This protein binds this small molecule.
Small molecule (SMILES): CC(C)CCC[C@@H](C)[C@H]1CC[C@H]2[C@@H]3CC=C4C[C@@H](OC(=O)CCC(=O)O)CC[C@]4(C)[C@H]3CC[C@]12C

Binding-site contacts:
Ligand atom CAO contacts residue LEU492 of chain 1.C at 4.3 Å (hydrophobic).
Ligand atom CAY contacts residue ASN499 of chain 1.C at 4.4 Å.
Ligand atom CAK contacts residue PHE496 of chain 1.C at 3.6 Å (hydrophobic).
Ligand atom CAQ contacts residue PHE496 of chain 1.C at 3.6 Å (hydrophobic).
Ligand atom CAA contacts residue LEU528 of chain 1.A at 3.8 Å (hydrophobic).
Ligand atom CBA contacts residue LEU528 of chain 1.A at 4.1 Å (hydrophobic).
Ligand atom CAP contacts residue PHE496 of chain 1.C at 4.4 Å (hydrophobic).
Ligand atom CAB contacts residue CYS524 of chain 1.A at 3.9 Å (hydrophobic).
Ligand atom OAH contacts residue TYR315 of chain 1.C at 2.4 Å (h-bond).
Ligand atom CAN contacts residue LEU528 of chain 1.A at 3.7 Å (hydrophobic).
Ligand atom CAL contacts residue TYR315 of chain 1.C at 4.3 Å (hydrophobic).
Ligand atom OAG contacts residue ASN499 of chain 1.C at 4.0 Å.
Ligand atom OAW contacts residue ALA498 of chain 1.C at 4.2 Å.
Ligand atom CAP contacts residue LEU525 of chain 1.A at 3.9 Å (hydrophobic).
Ligand atom CAV contacts residue PHE366 of chain 1.C at 4.3 Å (hydrophobic).
Ligand atom CAX contacts residue TYR315 of chain 1.C at 3.1 Å (hydrophobic).
Ligand atom CAE contacts residue LEU374 of chain 1.C at 3.9 Å (hydrophobic).
Ligand atom OAF contacts residue ALA498 of chain 1.C at 4.3 Å.
Ligand atom CAX contacts residue ALA498 of chain 1.C at 4.3 Å (hydrophobic).
Ligand atom CAD contacts residue PHE366 of chain 1.C at 4.3 Å (hydrophobic).
Ligand atom CAE contacts residue LEU492 of chain 1.C at 4.4 Å (hydrophobic).
Ligand atom CAB contacts residue LEU528 of chain 1.A at 4.3 Å (hydrophobic).
Ligand atom CAJ contacts residue LEU528 of chain 1.A at 4.3 Å (hydrophobic).
Ligand atom CAQ contacts residue LEU492 of chain 1.C at 4.3 Å (hydrophobic).
Ligand atom CAN contacts residue LEU525 of chain 1.A at 4.5 Å (hydrophobic).
Ligand atom OAG contacts residue ALA498 of chain 1.C at 4.2 Å.
Ligand atom OAF contacts residue ARG639 of chain 1.C at 4.0 Å.
Ligand atom CAD contacts residue THR370 of chain 1.C at 3.7 Å.
Ligand atom CAK contacts residue LEU495 of chain 1.C at 3.9 Å (hydrophobic).
Ligand atom CAM contacts residue ALA498 of chain 1.C at 3.3 Å (hydrophobic).
Ligand atom CBG contacts residue PHE496 of chain 1.C at 4.2 Å (hydrophobic).
Ligand atom CAP contacts residue LEU492 of chain 1.C at 4.0 Å (hydrophobic).
Ligand atom CAI contacts residue PHE496 of chain 1.C at 4.3 Å (hydrophobic).
Ligand atom CAI contacts residue LEU495 of chain 1.C at 3.4 Å (hydrophobic).
Ligand atom CAZ contacts residue LEU495 of chain 1.C at 4.4 Å (hydrophobic).
Ligand atom OAF contacts residue TYR315 of chain 1.C at 3.5 Å (h-bond).
Ligand atom CAY contacts residue ALA498 of chain 1.C at 3.7 Å (hydrophobic).
Ligand atom CAL contacts residue ALA498 of chain 1.C at 4.2 Å (hydrophobic).
Ligand atom CAV contacts residue ASN499 of chain 1.C at 4.3 Å.
Ligand atom CAV contacts residue ALA498 of chain 1.C at 3.8 Å (hydrophobic).

Sequence of chain 1.C:
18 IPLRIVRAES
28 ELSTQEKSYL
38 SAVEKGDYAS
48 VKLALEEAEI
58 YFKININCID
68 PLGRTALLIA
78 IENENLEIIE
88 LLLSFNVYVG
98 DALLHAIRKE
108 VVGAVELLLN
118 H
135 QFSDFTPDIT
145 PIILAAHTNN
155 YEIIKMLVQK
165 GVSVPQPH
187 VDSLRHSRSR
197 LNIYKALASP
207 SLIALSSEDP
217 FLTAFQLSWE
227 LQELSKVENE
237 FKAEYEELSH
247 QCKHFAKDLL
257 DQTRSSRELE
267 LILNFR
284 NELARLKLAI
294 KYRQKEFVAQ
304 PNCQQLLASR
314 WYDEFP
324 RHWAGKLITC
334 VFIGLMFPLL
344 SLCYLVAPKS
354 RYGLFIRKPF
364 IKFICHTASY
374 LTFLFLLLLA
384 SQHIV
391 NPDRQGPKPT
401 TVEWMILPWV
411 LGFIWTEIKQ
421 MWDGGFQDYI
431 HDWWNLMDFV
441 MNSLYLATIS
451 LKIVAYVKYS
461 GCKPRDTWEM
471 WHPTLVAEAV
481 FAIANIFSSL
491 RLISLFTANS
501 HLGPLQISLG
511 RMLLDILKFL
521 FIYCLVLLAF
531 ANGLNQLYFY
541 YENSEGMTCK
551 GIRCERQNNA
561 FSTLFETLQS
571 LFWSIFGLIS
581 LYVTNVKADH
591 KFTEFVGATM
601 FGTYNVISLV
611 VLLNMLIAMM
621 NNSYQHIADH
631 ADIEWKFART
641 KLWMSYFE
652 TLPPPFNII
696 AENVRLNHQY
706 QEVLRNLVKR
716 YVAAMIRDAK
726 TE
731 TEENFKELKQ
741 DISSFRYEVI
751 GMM

Sequence of chain 1.A:
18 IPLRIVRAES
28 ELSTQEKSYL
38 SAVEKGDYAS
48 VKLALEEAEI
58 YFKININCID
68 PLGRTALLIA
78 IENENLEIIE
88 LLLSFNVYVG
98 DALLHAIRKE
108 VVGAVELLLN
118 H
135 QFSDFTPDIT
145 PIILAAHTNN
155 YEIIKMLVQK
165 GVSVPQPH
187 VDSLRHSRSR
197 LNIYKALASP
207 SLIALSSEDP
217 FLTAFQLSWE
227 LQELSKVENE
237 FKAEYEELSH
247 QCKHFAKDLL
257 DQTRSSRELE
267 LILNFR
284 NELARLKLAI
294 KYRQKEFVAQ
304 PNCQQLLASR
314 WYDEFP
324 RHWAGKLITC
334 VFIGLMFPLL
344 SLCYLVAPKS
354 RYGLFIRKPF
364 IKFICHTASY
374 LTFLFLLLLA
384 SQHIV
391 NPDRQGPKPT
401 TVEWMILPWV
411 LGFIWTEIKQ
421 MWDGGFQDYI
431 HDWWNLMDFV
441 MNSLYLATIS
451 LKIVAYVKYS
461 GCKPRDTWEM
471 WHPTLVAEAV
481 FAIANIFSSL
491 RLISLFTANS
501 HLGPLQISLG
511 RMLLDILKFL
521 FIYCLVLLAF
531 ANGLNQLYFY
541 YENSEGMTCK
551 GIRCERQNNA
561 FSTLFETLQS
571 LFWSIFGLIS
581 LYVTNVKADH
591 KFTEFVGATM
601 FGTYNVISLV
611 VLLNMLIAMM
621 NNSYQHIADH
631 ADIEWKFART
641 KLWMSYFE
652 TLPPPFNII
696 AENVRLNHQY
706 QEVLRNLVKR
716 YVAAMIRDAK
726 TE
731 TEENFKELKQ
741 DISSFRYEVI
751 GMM